Sequence of chain 1.A:
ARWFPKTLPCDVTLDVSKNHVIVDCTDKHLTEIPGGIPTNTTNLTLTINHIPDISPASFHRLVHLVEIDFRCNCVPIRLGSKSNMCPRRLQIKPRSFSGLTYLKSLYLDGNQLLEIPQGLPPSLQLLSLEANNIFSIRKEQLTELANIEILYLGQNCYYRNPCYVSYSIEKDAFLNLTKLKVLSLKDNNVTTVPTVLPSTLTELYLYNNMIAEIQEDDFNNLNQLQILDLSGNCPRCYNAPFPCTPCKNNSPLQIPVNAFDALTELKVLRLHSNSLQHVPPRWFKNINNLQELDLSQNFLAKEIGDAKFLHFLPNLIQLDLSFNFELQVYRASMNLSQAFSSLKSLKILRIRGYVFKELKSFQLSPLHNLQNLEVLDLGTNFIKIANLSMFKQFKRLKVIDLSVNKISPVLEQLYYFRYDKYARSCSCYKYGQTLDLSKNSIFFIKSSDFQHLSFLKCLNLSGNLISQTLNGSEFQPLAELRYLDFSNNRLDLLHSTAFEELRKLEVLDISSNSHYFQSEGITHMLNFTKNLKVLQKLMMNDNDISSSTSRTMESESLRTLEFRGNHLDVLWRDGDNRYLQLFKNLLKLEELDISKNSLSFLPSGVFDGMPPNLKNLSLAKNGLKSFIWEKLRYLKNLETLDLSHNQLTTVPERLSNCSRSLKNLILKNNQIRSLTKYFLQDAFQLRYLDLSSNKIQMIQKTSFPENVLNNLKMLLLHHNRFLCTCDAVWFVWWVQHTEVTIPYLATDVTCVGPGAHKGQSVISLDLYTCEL

A small-molecule ligand and the protein it binds are described below.
Small molecule (SMILES): CC(=O)N[C@@H]1[C@@H](O)[C@H](O)[C@@H](CO)O[C@H]1O

Binding-site contacts:
Ligand atom O6 contacts residue SER109 of chain 1.A at 2.8 Å (h-bond).
Ligand atom C1 contacts residue GLU71 of chain 1.A at 4.1 Å.
Ligand atom C7 contacts residue ASN47 of chain 1.A at 3.3 Å.
Ligand atom C2 contacts residue GLU71 of chain 1.A at 4.1 Å.
Ligand atom O5 contacts residue ASN47 of chain 1.A at 2.4 Å (h-bond).
Ligand atom C5 contacts residue ASN47 of chain 1.A at 3.7 Å.
Ligand atom O6 contacts residue VAL70 of chain 1.A at 4.3 Å.
Ligand atom C4 contacts residue GLU71 of chain 1.A at 4.3 Å.
Ligand atom C3 contacts residue ASN47 of chain 1.A at 3.8 Å.
Ligand atom N2 contacts residue ASN47 of chain 1.A at 2.9 Å (h-bond).
Ligand atom C1 contacts residue VAL70 of chain 1.A at 4.2 Å (hydrophobic).
Ligand atom C4 contacts residue ASN47 of chain 1.A at 4.4 Å.
Ligand atom C8 contacts residue ILE26 of chain 1.A at 3.9 Å (hydrophobic).
Ligand atom O7 contacts residue ASN47 of chain 1.A at 3.4 Å (h-bond).
Ligand atom C8 contacts residue ASN47 of chain 1.A at 4.5 Å.
Ligand atom C5 contacts residue VAL70 of chain 1.A at 4.0 Å (hydrophobic).
Ligand atom C6 contacts residue VAL70 of chain 1.A at 4.1 Å (hydrophobic).
Ligand atom O5 contacts residue GLU71 of chain 1.A at 3.4 Å.
Ligand atom C6 contacts residue SER109 of chain 1.A at 4.0 Å.
Ligand atom C1 contacts residue ASN47 of chain 1.A at 1.4 Å.
Ligand atom O7 contacts residue GLU71 of chain 1.A at 3.7 Å.
Ligand atom C6 contacts residue GLU71 of chain 1.A at 4.2 Å.
Ligand atom C1 contacts residue HIS24 of chain 1.A at 4.5 Å.
Ligand atom O6 contacts residue GLU71 of chain 1.A at 3.0 Å (salt-bridge).
Ligand atom C2 contacts residue ASN47 of chain 1.A at 2.4 Å.
Ligand atom O5 contacts residue VAL70 of chain 1.A at 3.8 Å.
Ligand atom C5 contacts residue GLU71 of chain 1.A at 4.2 Å.